Sequence of chain 1.B:
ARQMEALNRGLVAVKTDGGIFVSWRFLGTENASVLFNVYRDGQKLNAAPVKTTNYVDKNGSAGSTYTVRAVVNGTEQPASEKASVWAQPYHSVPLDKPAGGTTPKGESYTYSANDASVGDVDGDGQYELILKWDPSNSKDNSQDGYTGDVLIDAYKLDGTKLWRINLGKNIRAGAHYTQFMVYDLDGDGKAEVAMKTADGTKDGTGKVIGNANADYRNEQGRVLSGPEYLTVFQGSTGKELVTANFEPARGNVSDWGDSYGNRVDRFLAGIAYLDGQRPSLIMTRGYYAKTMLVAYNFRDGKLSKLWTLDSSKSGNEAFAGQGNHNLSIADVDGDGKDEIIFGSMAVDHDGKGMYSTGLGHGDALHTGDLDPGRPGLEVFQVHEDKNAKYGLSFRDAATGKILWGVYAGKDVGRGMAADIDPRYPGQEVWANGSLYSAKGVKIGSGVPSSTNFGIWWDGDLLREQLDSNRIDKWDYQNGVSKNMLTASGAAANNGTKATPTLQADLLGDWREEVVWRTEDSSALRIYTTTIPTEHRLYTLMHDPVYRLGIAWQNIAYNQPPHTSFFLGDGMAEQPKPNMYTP

Binding-site contacts:
Ligand atom C4 contacts residue GLY496 of chain 1.B at 3.3 Å.
Ligand atom C2 contacts residue SER113 of chain 1.B at 4.0 Å.
Ligand atom C6 contacts residue GLY496 of chain 1.B at 4.0 Å.
Ligand atom O1 contacts residue PRO136 of chain 1.B at 4.2 Å.
Ligand atom C4 contacts residue ASN495 of chain 1.B at 3.6 Å.
Ligand atom O4 contacts residue ASN495 of chain 1.B at 3.6 Å.
Ligand atom C5 contacts residue GLY496 of chain 1.B at 4.2 Å.
Ligand atom O1 contacts residue SER137 of chain 1.B at 4.0 Å.
Ligand atom O3 contacts residue ASN115 of chain 1.B at 3.7 Å.
Ligand atom O3 contacts residue ARG518 of chain 1.B at 4.2 Å.
Ligand atom C2 contacts residue ASP135 of chain 1.B at 3.4 Å.
Ligand atom O4 contacts residue ASN494 of chain 1.B at 4.1 Å.
Ligand atom O4 contacts residue GLY496 of chain 1.B at 3.2 Å (h-bond).
Ligand atom O2 contacts residue ASN495 of chain 1.B at 3.5 Å (h-bond).
Ligand atom O2 contacts residue ASN115 of chain 1.B at 3.3 Å (h-bond).
Ligand atom C3 contacts residue ASN495 of chain 1.B at 3.7 Å.
Ligand atom O1 contacts residue SER113 of chain 1.B at 4.2 Å.
Ligand atom C1 contacts residue ASP135 of chain 1.B at 3.5 Å.
Ligand atom O2 contacts residue ASP135 of chain 1.B at 3.3 Å (salt-bridge).
Ligand atom C3 contacts residue GLY496 of chain 1.B at 4.4 Å.
Ligand atom C2 contacts residue ASN115 of chain 1.B at 4.0 Å.
Ligand atom O3 contacts residue GLY496 of chain 1.B at 4.5 Å.
Ligand atom C3 contacts residue ASN115 of chain 1.B at 4.5 Å.
Ligand atom O3 contacts residue SER113 of chain 1.B at 4.2 Å.
Ligand atom C2 contacts residue ASN495 of chain 1.B at 4.3 Å.
Ligand atom O4 contacts residue ALA493 of chain 1.B at 4.5 Å.
Ligand atom C4 contacts residue ASN494 of chain 1.B at 4.4 Å.
Ligand atom O3 contacts residue ASN494 of chain 1.B at 3.3 Å.
Ligand atom O4 contacts residue ARG518 of chain 1.B at 4.3 Å.
Ligand atom C1 contacts residue SER139 of chain 1.B at 4.4 Å.
Ligand atom C3 contacts residue SER113 of chain 1.B at 4.1 Å.
Ligand atom O1 contacts residue ASP135 of chain 1.B at 3.7 Å.
Ligand atom O3 contacts residue ASN495 of chain 1.B at 2.9 Å (h-bond).

The small molecule below binds the protein below.
Small molecule (SMILES): C[C@@H]1O[C@@H](O)[C@H](O)[C@H](O)[C@H]1O